Binding-site contacts:
Ligand atom O7 contacts residue NAG1 of chain 1.M at 3.2 Å (h-bond).
Ligand atom C1 contacts residue ASN330 of chain 1.B at 1.4 Å.
Ligand atom C6 contacts residue NAG2 of chain 1.M at 3.6 Å.
Ligand atom C7 contacts residue NAG1 of chain 1.M at 3.9 Å.
Ligand atom C1 contacts residue SER355 of chain 1.B at 4.1 Å.
Ligand atom O6 contacts residue NAG1 of chain 1.M at 3.5 Å (h-bond).
Ligand atom C2 contacts residue ASN330 of chain 1.B at 2.5 Å.
Ligand atom C7 contacts residue ASN330 of chain 1.B at 3.2 Å.
Ligand atom O4 contacts residue NAG2 of chain 1.M at 3.0 Å (h-bond).
Ligand atom N2 contacts residue ASN330 of chain 1.B at 2.9 Å (h-bond).
Ligand atom C4 contacts residue NAG1 of chain 1.M at 4.1 Å.
Ligand atom C4 contacts residue ASN330 of chain 1.B at 4.2 Å.
Ligand atom C8 contacts residue SER331 of chain 1.B at 3.3 Å.
Ligand atom C8 contacts residue NAG1 of chain 1.M at 4.3 Å.
Ligand atom O3 contacts residue NAG1 of chain 1.M at 4.3 Å.
Ligand atom O5 contacts residue SER355 of chain 1.B at 3.9 Å.
Ligand atom C2 contacts residue NAG1 of chain 1.M at 4.4 Å.
Ligand atom C8 contacts residue ASN330 of chain 1.B at 4.4 Å.
Ligand atom C3 contacts residue ASN330 of chain 1.B at 3.8 Å.
Ligand atom O6 contacts residue NAG2 of chain 1.M at 2.6 Å (h-bond).
Ligand atom O5 contacts residue ASN330 of chain 1.B at 2.4 Å (h-bond).
Ligand atom O7 contacts residue ASN330 of chain 1.B at 3.1 Å (h-bond).
Ligand atom C4 contacts residue NAG2 of chain 1.M at 3.4 Å.
Ligand atom C8 contacts residue THR339 of chain 1.B at 3.6 Å.
Ligand atom C5 contacts residue ASN330 of chain 1.B at 3.7 Å.
Ligand atom C5 contacts residue NAG2 of chain 1.M at 4.1 Å.
Ligand atom C7 contacts residue SER331 of chain 1.B at 4.0 Å.
Ligand atom N2 contacts residue SER331 of chain 1.B at 4.1 Å.

Sequence of chain 1.B:
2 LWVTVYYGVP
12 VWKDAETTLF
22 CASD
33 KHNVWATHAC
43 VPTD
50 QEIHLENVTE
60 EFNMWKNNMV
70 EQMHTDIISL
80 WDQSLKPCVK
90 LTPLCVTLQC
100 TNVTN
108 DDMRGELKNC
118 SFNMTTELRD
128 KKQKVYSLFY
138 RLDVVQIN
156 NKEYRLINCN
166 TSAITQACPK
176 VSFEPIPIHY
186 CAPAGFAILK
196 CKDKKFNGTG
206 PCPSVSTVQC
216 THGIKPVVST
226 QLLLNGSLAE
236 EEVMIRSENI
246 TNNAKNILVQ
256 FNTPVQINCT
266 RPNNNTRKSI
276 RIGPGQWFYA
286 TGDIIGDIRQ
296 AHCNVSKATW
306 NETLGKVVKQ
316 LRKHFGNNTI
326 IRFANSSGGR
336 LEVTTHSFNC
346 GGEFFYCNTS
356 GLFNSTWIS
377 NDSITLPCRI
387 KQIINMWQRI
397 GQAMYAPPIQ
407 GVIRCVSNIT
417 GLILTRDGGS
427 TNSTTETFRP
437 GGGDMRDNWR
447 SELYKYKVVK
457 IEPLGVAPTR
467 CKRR

This protein binds this small molecule.
Small molecule (SMILES): CC(=O)N[C@@H]1[C@@H](O)[C@H](O)[C@@H](CO)O[C@H]1O